This small molecule binds to this protein.
Small molecule (SMILES): CC(=O)N[C@H]1[C@@H](O[C@H]2[C@@H](O)[C@@H](CO)O[C@@H](O[C@H]3[C@@H](O)[C@@H](CO)O[C@H](O[C@@H]4[C@H](O)[C@@H](O)[C@H](O)O[C@@H]4CO)[C@@H]3O)[C@@H]2NC(C)=O)O[C@H](CO)[C@H](O)[C@@H]1O

Sequence of chain 1.H:
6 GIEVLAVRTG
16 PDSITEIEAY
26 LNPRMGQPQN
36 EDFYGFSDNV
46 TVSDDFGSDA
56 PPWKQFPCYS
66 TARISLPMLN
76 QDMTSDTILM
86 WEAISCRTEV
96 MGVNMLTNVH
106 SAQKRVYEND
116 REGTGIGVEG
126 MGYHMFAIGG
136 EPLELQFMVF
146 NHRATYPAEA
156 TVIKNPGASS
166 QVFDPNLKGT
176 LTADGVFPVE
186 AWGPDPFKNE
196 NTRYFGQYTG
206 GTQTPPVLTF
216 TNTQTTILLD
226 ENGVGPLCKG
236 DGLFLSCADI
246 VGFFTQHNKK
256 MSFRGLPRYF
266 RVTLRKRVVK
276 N

Sequence of chain 1.I:
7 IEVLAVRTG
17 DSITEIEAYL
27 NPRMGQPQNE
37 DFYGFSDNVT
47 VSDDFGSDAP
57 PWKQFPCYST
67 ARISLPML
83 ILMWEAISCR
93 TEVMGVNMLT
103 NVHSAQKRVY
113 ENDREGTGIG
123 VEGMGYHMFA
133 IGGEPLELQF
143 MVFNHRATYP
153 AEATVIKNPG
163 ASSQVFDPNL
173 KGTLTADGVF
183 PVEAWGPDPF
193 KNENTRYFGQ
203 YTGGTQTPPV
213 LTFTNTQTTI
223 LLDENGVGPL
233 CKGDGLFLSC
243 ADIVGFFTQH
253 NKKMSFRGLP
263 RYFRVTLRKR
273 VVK

Binding-site contacts:
Ligand atom C7 contacts residue PHE51 of chain 1.I at 3.7 Å (hydrophobic).
Ligand atom C8 contacts residue GLN251 of chain 1.H at 3.8 Å.
Ligand atom C8 contacts residue PHE249 of chain 1.H at 3.8 Å (hydrophobic).
Ligand atom O6 contacts residue ASP43 of chain 1.H at 2.5 Å (salt-bridge).
Ligand atom C6 contacts residue GLN32 of chain 1.H at 3.6 Å.
Ligand atom C8 contacts residue PHE51 of chain 1.I at 3.3 Å (hydrophobic).
Ligand atom C4 contacts residue PHE38 of chain 1.H at 3.9 Å (hydrophobic).
Ligand atom C8 contacts residue PHE38 of chain 1.H at 3.8 Å (hydrophobic).
Ligand atom O7 contacts residue PHE51 of chain 1.I at 2.7 Å (h-bond).
Ligand atom O3 contacts residue GLN251 of chain 1.H at 3.2 Å (h-bond).
Ligand atom N2 contacts residue GLN251 of chain 1.H at 3.0 Å (h-bond).
Ligand atom C8 contacts residue ASN253 of chain 1.H at 3.4 Å.
Ligand atom O4 contacts residue ASN44 of chain 1.H at 3.0 Å (h-bond).
Ligand atom C7 contacts residue GLN251 of chain 1.H at 3.8 Å.
Ligand atom O7 contacts residue ASN253 of chain 1.H at 2.8 Å (h-bond).
Ligand atom C1 contacts residue ASN44 of chain 1.H at 3.3 Å.
Ligand atom O5 contacts residue ASP43 of chain 1.H at 3.6 Å.
Ligand atom O4 contacts residue GLN251 of chain 1.H at 2.6 Å (h-bond).
Ligand atom O6 contacts residue GLN32 of chain 1.H at 3.1 Å (h-bond).
Ligand atom C4 contacts residue GLN251 of chain 1.H at 3.7 Å.
Ligand atom O3 contacts residue ASP49 of chain 1.I at 2.7 Å (salt-bridge).
Ligand atom C6 contacts residue ASP43 of chain 1.H at 3.6 Å.
Ligand atom O4 contacts residue ASP50 of chain 1.I at 3.6 Å.
Ligand atom O3 contacts residue ASN44 of chain 1.H at 3.1 Å (h-bond).
Ligand atom C7 contacts residue LYS255 of chain 1.H at 3.8 Å.
Ligand atom C6 contacts residue PHE38 of chain 1.H at 3.8 Å (hydrophobic).
Ligand atom C5 contacts residue ASN44 of chain 1.H at 3.8 Å.
Ligand atom O4 contacts residue ASP43 of chain 1.H at 2.6 Å (salt-bridge).
Ligand atom O7 contacts residue LYS255 of chain 1.H at 3.1 Å.
Ligand atom O6 contacts residue ASP43 of chain 1.H at 2.6 Å (salt-bridge).
Ligand atom O2 contacts residue LYS255 of chain 1.H at 3.3 Å (salt-bridge).
Ligand atom C6 contacts residue ASP43 of chain 1.H at 3.0 Å.
Ligand atom O5 contacts residue ASN44 of chain 1.H at 2.9 Å (h-bond).
Ligand atom C2 contacts residue ASN44 of chain 1.H at 3.7 Å.
Ligand atom C7 contacts residue ASN253 of chain 1.H at 3.5 Å.
Ligand atom O4 contacts residue ASN44 of chain 1.H at 3.4 Å (h-bond).
Ligand atom O7 contacts residue GLN251 of chain 1.H at 2.7 Å (h-bond).
Ligand atom O7 contacts residue ASP50 of chain 1.I at 3.4 Å.
Ligand atom C4 contacts residue ASP43 of chain 1.H at 3.4 Å.
Ligand atom O4 contacts residue ASP49 of chain 1.I at 3.8 Å.